Binding-site contacts:
Ligand atom C42 contacts residue TYR192 of chain 1.A at 3.4 Å (hydrophobic).
Ligand atom C33 contacts residue TRP41 of chain 1.A at 3.6 Å (hydrophobic).
Ligand atom N3 contacts residue SER118 of chain 1.A at 3.7 Å.
Ligand atom C48 contacts residue ASP121 of chain 1.A at 3.5 Å.
Ligand atom C11 contacts residue THR114 of chain 1.A at 3.5 Å.
Ligand atom C13 contacts residue ALA117 of chain 1.A at 3.8 Å (hydrophobic).
Ligand atom C21 contacts residue ASP34 of chain 1.A at 3.4 Å.
Ligand atom C9 contacts residue ALA117 of chain 1.A at 3.8 Å (hydrophobic).
Ligand atom C11 contacts residue PHE120 of chain 1.A at 3.7 Å (hydrophobic).
Ligand atom C7 contacts residue SER118 of chain 1.A at 3.6 Å.
Ligand atom C7 contacts residue THR114 of chain 1.A at 3.5 Å.
Ligand atom C47 contacts residue TYR192 of chain 1.A at 3.4 Å (hydrophobic).
Ligand atom C13 contacts residue SER118 of chain 1.A at 3.4 Å.
Ligand atom C27 contacts residue GLY36 of chain 1.A at 3.4 Å.
Ligand atom O25 contacts residue MET75 of chain 1.A at 3.8 Å.
Ligand atom C33 contacts residue ILE123 of chain 1.A at 3.8 Å (hydrophobic).
Ligand atom C36 contacts residue ILE123 of chain 1.A at 3.8 Å (hydrophobic).
Ligand atom C31 contacts residue GLY36 of chain 1.A at 3.3 Å.
Ligand atom C40 contacts residue PHE111 of chain 1.A at 3.7 Å (hydrophobic).
Ligand atom C45 contacts residue ILE212 of chain 1.A at 3.8 Å (hydrophobic).
Ligand atom C40 contacts residue ILE123 of chain 1.A at 3.6 Å (hydrophobic).
Ligand atom O25 contacts residue TYR77 of chain 1.A at 3.6 Å.
Ligand atom C37 contacts residue ASP214 of chain 1.A at 3.0 Å.
Ligand atom C34 contacts residue PHE111 of chain 1.A at 3.8 Å (hydrophobic).
Ligand atom C9 contacts residue VAL280 of chain 2.A at 3.2 Å (hydrophobic).
Ligand atom C17 contacts residue GLY216 of chain 1.A at 3.8 Å.
Ligand atom C30 contacts residue TYR77 of chain 1.A at 3.6 Å (hydrophobic).
Ligand atom O1 contacts residue TYR17 of chain 1.A at 3.1 Å (h-bond).
Ligand atom C9 contacts residue SER118 of chain 1.A at 3.5 Å.
Ligand atom C7 contacts residue PHE120 of chain 1.A at 3.6 Å (hydrophobic).
Ligand atom C27 contacts residue ASP34 of chain 1.A at 3.6 Å.
Ligand atom C48 contacts residue TYR115 of chain 1.A at 3.5 Å (hydrophobic).
Ligand atom C47 contacts residue PHE294 of chain 1.A at 3.3 Å (hydrophobic).
Ligand atom O1 contacts residue ILE14 of chain 1.A at 3.8 Å.
Ligand atom C18 contacts residue TYR77 of chain 1.A at 3.7 Å (hydrophobic).
Ligand atom C10 contacts residue SER118 of chain 1.A at 3.0 Å.
Ligand atom C43 contacts residue TRP41 of chain 1.A at 3.8 Å (hydrophobic).
Ligand atom C45 contacts residue TYR192 of chain 1.A at 3.2 Å (hydrophobic).
Ligand atom O1 contacts residue MET15 of chain 1.A at 3.5 Å.
Ligand atom N35 contacts residue ASP214 of chain 1.A at 3.8 Å.

Sequence of chain 1.A:
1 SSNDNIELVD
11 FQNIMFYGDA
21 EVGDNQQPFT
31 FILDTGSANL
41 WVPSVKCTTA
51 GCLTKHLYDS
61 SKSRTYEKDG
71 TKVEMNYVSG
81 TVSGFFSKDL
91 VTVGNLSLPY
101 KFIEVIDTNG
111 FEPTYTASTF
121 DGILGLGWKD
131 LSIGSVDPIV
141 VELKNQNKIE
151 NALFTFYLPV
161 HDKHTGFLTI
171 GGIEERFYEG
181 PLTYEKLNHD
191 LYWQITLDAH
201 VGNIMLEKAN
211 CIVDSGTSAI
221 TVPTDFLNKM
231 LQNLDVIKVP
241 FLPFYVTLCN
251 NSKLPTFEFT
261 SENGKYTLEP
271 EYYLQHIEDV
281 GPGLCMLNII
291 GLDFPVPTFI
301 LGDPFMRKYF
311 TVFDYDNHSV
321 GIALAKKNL

This protein binds this small molecule.
Small molecule (SMILES): CCCCCc1ccc(C(=O)N(Cc2ccc(-c3ccc(C(=O)N4CCCCC4)cc3)cc2)C2CCN(Cc3ccccn3)CC2)nc1

Sequence of chain 2.A:
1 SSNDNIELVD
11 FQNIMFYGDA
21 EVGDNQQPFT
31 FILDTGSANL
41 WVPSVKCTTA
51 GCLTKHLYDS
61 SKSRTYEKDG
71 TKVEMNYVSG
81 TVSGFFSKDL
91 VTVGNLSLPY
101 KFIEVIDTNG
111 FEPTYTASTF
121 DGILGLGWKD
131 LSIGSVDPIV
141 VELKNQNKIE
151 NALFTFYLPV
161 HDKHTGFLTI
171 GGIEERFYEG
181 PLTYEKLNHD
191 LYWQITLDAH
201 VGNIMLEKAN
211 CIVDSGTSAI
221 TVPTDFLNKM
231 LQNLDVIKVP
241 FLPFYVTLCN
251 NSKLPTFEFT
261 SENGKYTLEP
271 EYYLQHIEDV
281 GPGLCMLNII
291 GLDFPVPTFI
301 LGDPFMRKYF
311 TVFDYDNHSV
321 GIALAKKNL